Sequence of chain 2.A:
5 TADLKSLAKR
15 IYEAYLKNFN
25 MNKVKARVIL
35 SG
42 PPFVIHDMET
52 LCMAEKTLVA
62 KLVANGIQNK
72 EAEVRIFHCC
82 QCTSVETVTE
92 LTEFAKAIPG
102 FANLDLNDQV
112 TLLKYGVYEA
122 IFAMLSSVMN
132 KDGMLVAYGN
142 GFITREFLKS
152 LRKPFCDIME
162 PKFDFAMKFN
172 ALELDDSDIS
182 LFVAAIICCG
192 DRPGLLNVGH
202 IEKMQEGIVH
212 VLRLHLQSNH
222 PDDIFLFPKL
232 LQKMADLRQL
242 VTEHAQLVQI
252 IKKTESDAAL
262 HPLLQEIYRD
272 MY

Sequence of chain 1.A:
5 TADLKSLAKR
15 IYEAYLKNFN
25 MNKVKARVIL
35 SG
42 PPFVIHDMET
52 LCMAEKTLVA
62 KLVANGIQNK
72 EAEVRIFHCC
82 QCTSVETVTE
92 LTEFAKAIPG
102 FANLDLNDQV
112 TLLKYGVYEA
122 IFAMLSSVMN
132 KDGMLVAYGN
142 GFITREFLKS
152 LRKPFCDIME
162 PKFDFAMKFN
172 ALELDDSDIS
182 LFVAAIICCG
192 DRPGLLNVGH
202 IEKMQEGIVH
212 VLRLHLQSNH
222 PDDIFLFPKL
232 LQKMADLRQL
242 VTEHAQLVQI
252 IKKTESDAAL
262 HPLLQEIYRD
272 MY

The small molecule below binds the protein below.
Small molecule (SMILES): CC[C@@H](Cc1ccc(OC)c(C(=O)NCc2ccc(Oc3ccc(F)cc3)c(F)c2)c1)C(=O)O

Binding-site contacts:
Ligand atom O33 contacts residue TYR269 of chain 2.A at 2.7 Å (h-bond).
Ligand atom O1 contacts residue THR84 of chain 2.A at 3.7 Å.
Ligand atom F42 contacts residue CYS81 of chain 2.A at 3.8 Å.
Ligand atom C8 contacts residue LEU126 of chain 2.A at 3.8 Å (hydrophobic).
Ligand atom C2 contacts residue SER85 of chain 2.A at 3.7 Å.
Ligand atom C1 contacts residue SER85 of chain 2.A at 3.5 Å.
Ligand atom C13 contacts residue MET135 of chain 2.A at 3.5 Å (hydrophobic).
Ligand atom C15 contacts residue CYS81 of chain 2.A at 3.6 Å (hydrophobic).
Ligand atom C12 contacts residue CYS81 of chain 2.A at 3.8 Å (hydrophobic).
Ligand atom C9 contacts residue LEU126 of chain 2.A at 3.7 Å (hydrophobic).
Ligand atom O34 contacts residue SER85 of chain 2.A at 2.6 Å (h-bond).
Ligand atom C16 contacts residue CYS81 of chain 2.A at 3.6 Å (hydrophobic).
Ligand atom C15 contacts residue VAL137 of chain 2.A at 3.6 Å (hydrophobic).
Ligand atom C4 contacts residue PHE78 of chain 2.A at 3.5 Å (hydrophobic).
Ligand atom C1 contacts residue TYR119 of chain 2.A at 3.3 Å (hydrophobic).
Ligand atom C4 contacts residue CYS81 of chain 2.A at 3.6 Å (hydrophobic).
Ligand atom O34 contacts residue TYR119 of chain 2.A at 2.6 Å (h-bond).
Ligand atom F42 contacts residue CYS80 of chain 2.A at 3.1 Å.
Ligand atom C14 contacts residue VAL137 of chain 2.A at 3.5 Å (hydrophobic).
Ligand atom O37 contacts residue LEU126 of chain 2.A at 3.8 Å.
Ligand atom C11 contacts residue PHE123 of chain 2.A at 3.7 Å (hydrophobic).
Ligand atom C40 contacts residue LEU52 of chain 2.A at 3.7 Å (hydrophobic).
Ligand atom C3 contacts residue HIS245 of chain 2.A at 3.7 Å.
Ligand atom O35 contacts residue CYS80 of chain 2.A at 3.6 Å.
Ligand atom O33 contacts residue HIS245 of chain 2.A at 2.7 Å (h-bond).
Ligand atom C14 contacts residue CYS81 of chain 2.A at 3.8 Å (hydrophobic).
Ligand atom C19 contacts residue THR84 of chain 2.A at 3.5 Å.
Ligand atom F42 contacts residue THR84 of chain 2.A at 3.5 Å.
Ligand atom N35 contacts residue MET135 of chain 2.A at 3.4 Å.
Ligand atom C30 contacts residue MET160 of chain 2.A at 3.7 Å (hydrophobic).
Ligand atom F43 contacts residue ALA55 of chain 2.A at 3.5 Å.
Ligand atom C1 contacts residue HIS245 of chain 2.A at 3.6 Å.
Ligand atom C30 contacts residue MET135 of chain 2.A at 3.8 Å (hydrophobic).
Ligand atom C1 contacts residue TYR269 of chain 2.A at 3.8 Å (hydrophobic).
Ligand atom O37 contacts residue MET135 of chain 2.A at 3.6 Å (h-bond).
Ligand atom O33 contacts residue TYR119 of chain 2.A at 3.3 Å (h-bond).
Ligand atom C38 contacts residue VAL137 of chain 2.A at 3.8 Å (hydrophobic).
Ligand atom F43 contacts residue VAL60 of chain 2.A at 3.5 Å.
Ligand atom C37 contacts residue VAL137 of chain 2.A at 3.8 Å (hydrophobic).
Ligand atom C5 contacts residue HIS245 of chain 2.A at 3.7 Å.